Binding-site contacts:
Ligand atom C26 contacts residue LEU368 of chain 1.A at 3.7 Å (hydrophobic).
Ligand atom C17 contacts residue ILE372 of chain 1.A at 4.4 Å (hydrophobic).
Ligand atom O1 contacts residue CYS383 of chain 1.A at 3.9 Å.
Ligand atom C14 contacts residue PHE376 of chain 1.A at 4.4 Å (hydrophobic).
Ligand atom C11 contacts residue LEU390 of chain 1.A at 4.2 Å (hydrophobic).
Ligand atom C4 contacts residue OLA1 of chain 1.W at 3.8 Å.
Ligand atom C12 contacts residue ILE372 of chain 1.A at 4.3 Å (hydrophobic).
Ligand atom C3 contacts residue SER384 of chain 1.A at 3.3 Å.
Ligand atom C26 contacts residue PRO369 of chain 1.A at 4.4 Å (hydrophobic).
Ligand atom C2 contacts residue SER384 of chain 1.A at 3.2 Å.
Ligand atom C9 contacts residue PHE376 of chain 1.A at 4.1 Å (hydrophobic).
Ligand atom C27 contacts residue PRO369 of chain 1.A at 4.0 Å (hydrophobic).
Ligand atom C19 contacts residue OLA1 of chain 1.W at 3.9 Å.
Ligand atom C11 contacts residue PHE376 of chain 1.A at 4.3 Å (hydrophobic).
Ligand atom C18 contacts residue OLA1 of chain 1.W at 4.0 Å.
Ligand atom C2 contacts residue ALA386 of chain 1.A at 3.9 Å (hydrophobic).
Ligand atom C21 contacts residue ILE372 of chain 1.A at 3.9 Å (hydrophobic).
Ligand atom C26 contacts residue ILE372 of chain 1.A at 4.0 Å (hydrophobic).
Ligand atom C11 contacts residue ILE373 of chain 1.A at 3.9 Å (hydrophobic).
Ligand atom C2 contacts residue PHE376 of chain 1.A at 4.5 Å (hydrophobic).
Ligand atom C12 contacts residue PHE376 of chain 1.A at 4.3 Å (hydrophobic).
Ligand atom C18 contacts residue LEU390 of chain 1.A at 4.1 Å (hydrophobic).
Ligand atom O1 contacts residue SER384 of chain 1.A at 2.3 Å (h-bond).
Ligand atom C2 contacts residue HIS385 of chain 1.A at 4.4 Å.
Ligand atom C19 contacts residue LEU390 of chain 1.A at 3.8 Å (hydrophobic).
Ligand atom C1 contacts residue ALA386 of chain 1.A at 4.4 Å (hydrophobic).
Ligand atom C19 contacts residue ALA386 of chain 1.A at 4.3 Å (hydrophobic).
Ligand atom C12 contacts residue ILE373 of chain 1.A at 3.7 Å (hydrophobic).
Ligand atom C21 contacts residue PRO369 of chain 1.A at 3.5 Å (hydrophobic).
Ligand atom C3 contacts residue CYS383 of chain 1.A at 4.2 Å (hydrophobic).
Ligand atom C1 contacts residue PHE376 of chain 1.A at 3.8 Å (hydrophobic).
Ligand atom C27 contacts residue LEU365 of chain 1.A at 3.8 Å (hydrophobic).
Ligand atom C23 contacts residue ILE372 of chain 1.A at 4.0 Å (hydrophobic).

This small molecule binds to this protein.
Small molecule (SMILES): CC(C)CCC[C@@H](C)[C@H]1CC[C@H]2[C@@H]3CC=C4C[C@@H](O)CC[C@]4(C)[C@H]3CC[C@]12C

Sequence of chain 1.A:
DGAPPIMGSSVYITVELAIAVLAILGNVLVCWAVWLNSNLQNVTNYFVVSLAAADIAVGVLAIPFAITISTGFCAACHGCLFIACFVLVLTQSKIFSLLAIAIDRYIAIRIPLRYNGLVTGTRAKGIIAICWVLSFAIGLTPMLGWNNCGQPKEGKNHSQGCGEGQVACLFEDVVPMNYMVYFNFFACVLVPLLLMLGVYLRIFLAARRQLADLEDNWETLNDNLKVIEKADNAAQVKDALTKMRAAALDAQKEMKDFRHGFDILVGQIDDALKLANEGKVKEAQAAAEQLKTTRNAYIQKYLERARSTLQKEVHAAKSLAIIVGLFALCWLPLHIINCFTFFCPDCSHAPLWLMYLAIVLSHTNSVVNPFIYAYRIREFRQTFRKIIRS